Sequence of chain 1.A:
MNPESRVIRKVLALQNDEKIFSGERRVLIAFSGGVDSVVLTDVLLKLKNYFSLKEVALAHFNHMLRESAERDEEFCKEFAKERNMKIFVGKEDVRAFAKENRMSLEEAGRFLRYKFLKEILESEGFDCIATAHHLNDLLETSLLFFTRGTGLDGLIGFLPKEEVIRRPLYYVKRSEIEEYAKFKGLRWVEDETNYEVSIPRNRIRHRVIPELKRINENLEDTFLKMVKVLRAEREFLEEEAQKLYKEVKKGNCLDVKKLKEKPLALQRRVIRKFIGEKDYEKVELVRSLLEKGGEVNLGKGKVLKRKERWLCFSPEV

A protein and the small-molecule ligand that binds it are described below.
Small molecule (SMILES): Nc1ncnc2c1ncn2[C@@H]1O[C@H](CO[P](=O)(O)O[P](=O)(O)NP(=O)(O)O)[C@@H](O)[C@H]1O

Binding-site contacts:
Ligand atom O2' contacts residue THR131 of chain 1.A at 2.9 Å.
Ligand atom N6 contacts residue PHE61 of chain 1.A at 3.1 Å (h-bond).
Ligand atom N1 contacts residue PHE61 of chain 1.A at 3.3 Å (h-bond).
Ligand atom N3 contacts residue ARG113 of chain 1.A at 3.4 Å.
Ligand atom O2B contacts residue GLU106 of chain 1.A at 3.4 Å (salt-bridge).
Ligand atom O3' contacts residue THR131 of chain 1.A at 3.0 Å.
Ligand atom N6 contacts residue SER32 of chain 1.A at 3.7 Å.
Ligand atom C4 contacts residue ARG113 of chain 1.A at 3.4 Å.
Ligand atom O4' contacts residue ARG113 of chain 1.A at 3.4 Å (salt-bridge).
Ligand atom O2B contacts residue ARG201 of chain 1.A at 3.0 Å (salt-bridge).
Ligand atom O1G contacts residue ARG110 of chain 1.A at 2.9 Å (salt-bridge).
Ligand atom C2 contacts residue PHE31 of chain 1.A at 3.7 Å (hydrophobic).
Ligand atom C2' contacts residue ALA30 of chain 1.A at 3.4 Å (hydrophobic).
Ligand atom O2' contacts residue ALA30 of chain 1.A at 3.0 Å.
Ligand atom N3B contacts residue ARG110 of chain 1.A at 3.7 Å.
Ligand atom C2 contacts residue ALA30 of chain 1.A at 3.6 Å (hydrophobic).
Ligand atom PG contacts residue HIS133 of chain 1.A at 3.3 Å.
Ligand atom N6 contacts residue HIS63 of chain 1.A at 3.8 Å.
Ligand atom C8 contacts residue ARG113 of chain 1.A at 3.3 Å.
Ligand atom O3G contacts residue HIS133 of chain 1.A at 2.7 Å (h-bond).
Ligand atom O2G contacts residue TYR114 of chain 1.A at 3.2 Å (h-bond).
Ligand atom C1' contacts residue ARG113 of chain 1.A at 3.6 Å.
Ligand atom O3' contacts residue ALA132 of chain 1.A at 2.8 Å (h-bond).
Ligand atom N3B contacts residue ARG201 of chain 1.A at 3.3 Å (salt-bridge).
Ligand atom N1 contacts residue PHE31 of chain 1.A at 3.6 Å (h-bond).
Ligand atom O1G contacts residue HIS133 of chain 1.A at 3.7 Å.
Ligand atom O2G contacts residue HIS133 of chain 1.A at 3.2 Å (h-bond).
Ligand atom N6 contacts residue HIS60 of chain 1.A at 3.8 Å.
Ligand atom N3 contacts residue ALA30 of chain 1.A at 3.4 Å.
Ligand atom N9 contacts residue ARG113 of chain 1.A at 3.5 Å (salt-bridge).
Ligand atom O2A contacts residue ARG113 of chain 1.A at 3.7 Å.
Ligand atom C5 contacts residue ARG113 of chain 1.A at 3.7 Å.
Ligand atom O1A contacts residue ARG113 of chain 1.A at 2.8 Å (salt-bridge).
Ligand atom O3' contacts residue HIS133 of chain 1.A at 3.6 Å.
Ligand atom O2G contacts residue ARG110 of chain 1.A at 3.3 Å (salt-bridge).
Ligand atom PG contacts residue ARG110 of chain 1.A at 3.8 Å.
Ligand atom N7 contacts residue ARG113 of chain 1.A at 3.6 Å.
Ligand atom C5 contacts residue SER32 of chain 1.A at 3.7 Å.
Ligand atom C2 contacts residue ALA59 of chain 1.A at 3.4 Å (hydrophobic).
Ligand atom C6 contacts residue SER32 of chain 1.A at 3.7 Å.